Sequence of chain 1.C:
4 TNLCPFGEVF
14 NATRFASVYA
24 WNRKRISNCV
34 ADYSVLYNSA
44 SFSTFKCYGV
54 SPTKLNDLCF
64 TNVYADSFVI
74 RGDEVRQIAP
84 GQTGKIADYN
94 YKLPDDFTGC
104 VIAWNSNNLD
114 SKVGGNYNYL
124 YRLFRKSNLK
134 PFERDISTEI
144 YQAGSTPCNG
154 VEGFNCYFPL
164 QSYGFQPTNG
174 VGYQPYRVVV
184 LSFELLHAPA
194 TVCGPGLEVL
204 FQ

Binding-site contacts:
Ligand atom C7 contacts residue ASN14 of chain 1.C at 3.8 Å.
Ligand atom O5 contacts residue ASN14 of chain 1.C at 2.3 Å (h-bond).
Ligand atom C3 contacts residue SER42 of chain 1.C at 3.7 Å.
Ligand atom O5 contacts residue ASN14 of chain 1.C at 4.4 Å.
Ligand atom O3 contacts residue SER42 of chain 1.C at 4.1 Å.
Ligand atom C5 contacts residue ASN14 of chain 1.C at 3.6 Å.
Ligand atom C1 contacts residue ASN14 of chain 1.C at 1.4 Å.
Ligand atom N2 contacts residue GLY10 of chain 1.C at 3.5 Å.
Ligand atom C7 contacts residue PHE13 of chain 1.C at 4.5 Å (hydrophobic).
Ligand atom C8 contacts residue LEU39 of chain 1.C at 3.8 Å (hydrophobic).
Ligand atom C8 contacts residue PHE13 of chain 1.C at 4.0 Å (hydrophobic).
Ligand atom C2 contacts residue ASN14 of chain 1.C at 2.4 Å.
Ligand atom C3 contacts residue ASN14 of chain 1.C at 3.8 Å.
Ligand atom C8 contacts residue GLY10 of chain 1.C at 3.2 Å.
Ligand atom C7 contacts residue GLY10 of chain 1.C at 4.0 Å.
Ligand atom C7 contacts residue SER42 of chain 1.C at 3.7 Å.
Ligand atom O7 contacts residue SER42 of chain 1.C at 2.5 Å (h-bond).
Ligand atom O7 contacts residue ASN14 of chain 1.C at 4.3 Å.
Ligand atom C4 contacts residue ASN14 of chain 1.C at 4.2 Å.
Ligand atom N2 contacts residue ASN14 of chain 1.C at 2.9 Å (h-bond).
Ligand atom C8 contacts residue PHE9 of chain 1.C at 3.4 Å (hydrophobic).
Ligand atom O4 contacts residue SER42 of chain 1.C at 4.3 Å.

This small molecule binds to this protein.
Small molecule (SMILES): CC(=O)N[C@H]1[C@H](O[C@H]2[C@H](O)[C@@H](NC(C)=O)CO[C@@H]2CO[C@@H]2O[C@@H](C)[C@@H](O)[C@@H](O)[C@@H]2O)O[C@H](CO)[C@@H](O)[C@@H]1O